The small molecule below binds the protein below.
Small molecule (SMILES): Nc1ncnc2c1ncn2[C@@H]1O[C@H](CO[P](=O)(O)O[P](=O)(O)NP(=O)(O)O)[C@@H](O)[C@H]1O

Sequence of chain 1.A:
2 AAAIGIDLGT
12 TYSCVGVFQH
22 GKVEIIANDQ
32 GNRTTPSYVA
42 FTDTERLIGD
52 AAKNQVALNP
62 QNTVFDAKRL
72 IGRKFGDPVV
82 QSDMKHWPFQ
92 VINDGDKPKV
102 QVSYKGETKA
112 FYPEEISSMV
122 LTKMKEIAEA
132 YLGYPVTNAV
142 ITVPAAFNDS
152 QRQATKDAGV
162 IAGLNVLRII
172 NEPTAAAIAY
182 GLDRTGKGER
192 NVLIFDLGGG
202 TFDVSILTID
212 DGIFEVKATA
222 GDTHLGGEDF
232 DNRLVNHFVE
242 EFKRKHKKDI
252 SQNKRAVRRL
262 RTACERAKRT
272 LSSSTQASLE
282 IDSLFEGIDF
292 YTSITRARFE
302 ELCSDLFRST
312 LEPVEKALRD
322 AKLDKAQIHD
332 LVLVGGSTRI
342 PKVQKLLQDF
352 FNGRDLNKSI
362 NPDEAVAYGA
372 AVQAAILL

Binding-site contacts:
Ligand atom O4' contacts residue GLY337 of chain 1.A at 3.2 Å.
Ligand atom O1G contacts residue GLY200 of chain 1.A at 3.2 Å (h-bond).
Ligand atom O3' contacts residue LYS269 of chain 1.A at 3.2 Å (salt-bridge).
Ligand atom O2B contacts residue GLY10 of chain 1.A at 3.4 Å.
Ligand atom O2B contacts residue THR12 of chain 1.A at 2.7 Å (h-bond).
Ligand atom O2B contacts residue TYR13 of chain 1.A at 2.9 Å (h-bond).
Ligand atom O2A contacts residue GLY337 of chain 1.A at 3.1 Å (h-bond).
Ligand atom O1A contacts residue ASP364 of chain 1.A at 3.5 Å.
Ligand atom O3G contacts residue GLY199 of chain 1.A at 3.4 Å.
Ligand atom O3A contacts residue THR12 of chain 1.A at 3.2 Å (h-bond).
Ligand atom C2' contacts residue GLU266 of chain 1.A at 3.5 Å.
Ligand atom N6 contacts residue ARG340 of chain 1.A at 3.4 Å (salt-bridge).
Ligand atom O3' contacts residue GLY228 of chain 1.A at 3.4 Å.
Ligand atom O1G contacts residue THR12 of chain 1.A at 3.4 Å (h-bond).
Ligand atom C5' contacts residue GLY200 of chain 1.A at 3.6 Å.
Ligand atom O1G contacts residue GLY201 of chain 1.A at 2.9 Å (h-bond).
Ligand atom O1A contacts residue TYR13 of chain 1.A at 3.5 Å.
Ligand atom C2 contacts residue SER273 of chain 1.A at 3.4 Å.
Ligand atom N3 contacts residue GLY337 of chain 1.A at 3.5 Å (h-bond).
Ligand atom O2G contacts residue THR202 of chain 1.A at 3.6 Å (h-bond).
Ligand atom N3B contacts residue GLY199 of chain 1.A at 3.6 Å.
Ligand atom C4 contacts residue GLY337 of chain 1.A at 3.3 Å.
Ligand atom O1G contacts residue THR11 of chain 1.A at 3.4 Å.
Ligand atom O3A contacts residue GLY200 of chain 1.A at 3.6 Å.
Ligand atom O5' contacts residue GLY200 of chain 1.A at 3.6 Å.
Ligand atom O4' contacts residue SER338 of chain 1.A at 3.5 Å (h-bond).
Ligand atom O2A contacts residue GLY336 of chain 1.A at 3.3 Å.
Ligand atom C5' contacts residue TYR13 of chain 1.A at 3.6 Å (hydrophobic).
Ligand atom O2' contacts residue GLU266 of chain 1.A at 2.8 Å (salt-bridge).
Ligand atom O2B contacts residue THR11 of chain 1.A at 3.1 Å (h-bond).
Ligand atom N1 contacts residue SER273 of chain 1.A at 2.7 Å (h-bond).
Ligand atom C5 contacts residue GLY337 of chain 1.A at 3.5 Å.
Ligand atom O3' contacts residue GLY200 of chain 1.A at 3.6 Å.
Ligand atom O5' contacts residue GLY337 of chain 1.A at 3.2 Å (h-bond).
Ligand atom O2' contacts residue LYS269 of chain 1.A at 2.8 Å (salt-bridge).
Ligand atom O3G contacts residue THR202 of chain 1.A at 2.5 Å (h-bond).
Ligand atom O1B contacts residue MG1 of chain 1.B at 2.1 Å.
Ligand atom C4' contacts residue GLY200 of chain 1.A at 3.5 Å.
Ligand atom O1B contacts residue TYR13 of chain 1.A at 3.5 Å (h-bond).
Ligand atom O2G contacts residue THR11 of chain 1.A at 2.7 Å (h-bond).